Sequence of chain 1.I:
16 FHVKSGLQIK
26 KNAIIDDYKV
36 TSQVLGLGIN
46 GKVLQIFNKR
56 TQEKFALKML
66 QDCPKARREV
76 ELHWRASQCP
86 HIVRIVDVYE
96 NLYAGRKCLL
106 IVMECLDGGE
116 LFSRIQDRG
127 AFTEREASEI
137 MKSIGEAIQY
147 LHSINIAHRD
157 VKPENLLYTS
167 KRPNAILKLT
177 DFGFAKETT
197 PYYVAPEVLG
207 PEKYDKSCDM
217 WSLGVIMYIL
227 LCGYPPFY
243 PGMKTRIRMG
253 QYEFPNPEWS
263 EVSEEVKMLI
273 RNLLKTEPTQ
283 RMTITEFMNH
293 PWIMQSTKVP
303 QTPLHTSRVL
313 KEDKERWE

This small molecule binds to this protein.
Small molecule (SMILES): O=C1NCCc2[nH]c(-c3ccnc(-c4cnc5ccccc5c4)c3)cc21

Binding-site contacts:
Ligand atom N15 contacts residue ALA61 of chain 1.I at 3.7 Å.
Ligand atom C21 contacts residue LEU111 of chain 1.I at 3.6 Å (hydrophobic).
Ligand atom O26 contacts residue LYS63 of chain 1.I at 3.2 Å (salt-bridge).
Ligand atom N16 contacts residue LEU40 of chain 1.I at 3.4 Å.
Ligand atom C19 contacts residue LEU40 of chain 1.I at 3.7 Å (hydrophobic).
Ligand atom N16 contacts residue ASP112 of chain 1.I at 3.6 Å.
Ligand atom C17 contacts residue LEU40 of chain 1.I at 3.5 Å (hydrophobic).
Ligand atom C4 contacts residue VAL48 of chain 1.I at 3.6 Å (hydrophobic).
Ligand atom C6 contacts residue ASP177 of chain 1.I at 3.7 Å.
Ligand atom N16 contacts residue LEU111 of chain 1.I at 3.6 Å.
Ligand atom C10 contacts residue GLU109 of chain 1.I at 3.3 Å.
Ligand atom C18 contacts residue LEU111 of chain 1.I at 3.4 Å (hydrophobic).
Ligand atom C8 contacts residue ASP177 of chain 1.I at 3.4 Å.
Ligand atom N15 contacts residue GLU109 of chain 1.I at 3.9 Å.
Ligand atom N16 contacts residue CYS110 of chain 1.I at 3.8 Å.
Ligand atom C10 contacts residue ALA61 of chain 1.I at 3.5 Å (hydrophobic).
Ligand atom C5 contacts residue VAL48 of chain 1.I at 3.6 Å (hydrophobic).
Ligand atom C17 contacts residue CYS110 of chain 1.I at 3.5 Å (hydrophobic).
Ligand atom C19 contacts residue LEU111 of chain 1.I at 3.4 Å (hydrophobic).
Ligand atom C12 contacts residue LEU163 of chain 1.I at 3.8 Å (hydrophobic).
Ligand atom C8 contacts residue ASN161 of chain 1.I at 3.4 Å.
Ligand atom N1 contacts residue VAL48 of chain 1.I at 3.8 Å.
Ligand atom C17 contacts residue LEU111 of chain 1.I at 3.5 Å (hydrophobic).
Ligand atom O26 contacts residue ASP177 of chain 1.I at 3.3 Å.
Ligand atom N7 contacts residue ASP177 of chain 1.I at 3.0 Å (salt-bridge).
Ligand atom C4 contacts residue THR176 of chain 1.I at 3.9 Å.
Ligand atom C3 contacts residue MET108 of chain 1.I at 3.8 Å (hydrophobic).
Ligand atom C6 contacts residue LYS63 of chain 1.I at 3.8 Å.
Ligand atom C2 contacts residue VAL48 of chain 1.I at 3.9 Å (hydrophobic).
Ligand atom N15 contacts residue LEU111 of chain 1.I at 3.1 Å (h-bond).
Ligand atom C20 contacts residue LEU111 of chain 1.I at 3.6 Å (hydrophobic).
Ligand atom C9 contacts residue LEU42 of chain 1.I at 3.6 Å (hydrophobic).
Ligand atom C8 contacts residue GLY43 of chain 1.I at 3.6 Å.
Ligand atom C10 contacts residue LEU111 of chain 1.I at 3.7 Å (hydrophobic).
Ligand atom C21 contacts residue LEU40 of chain 1.I at 3.6 Å (hydrophobic).
Ligand atom C3 contacts residue VAL48 of chain 1.I at 3.8 Å (hydrophobic).
Ligand atom C8 contacts residue LEU42 of chain 1.I at 3.5 Å (hydrophobic).
Ligand atom C21 contacts residue ASP112 of chain 1.I at 3.8 Å.
Ligand atom C13 contacts residue LEU163 of chain 1.I at 3.6 Å (hydrophobic).
Ligand atom N7 contacts residue GLY43 of chain 1.I at 3.4 Å.